Binding-site contacts:
Ligand atom C92 contacts residue HIS150 of chain 1.A at 3.6 Å.
Ligand atom C3 contacts residue HIS63 of chain 2.A at 3.9 Å.
Ligand atom C1A contacts residue PRO104 of chain 2.A at 3.8 Å (hydrophobic).
Ligand atom C96 contacts residue ASP177 of chain 1.A at 3.5 Å.
Ligand atom C43 contacts residue ASN81 of chain 2.A at 3.4 Å.
Ligand atom C12 contacts residue MG1 of chain 2.C at 3.0 Å.
Ligand atom O12 contacts residue MG1 of chain 2.C at 1.9 Å.
Ligand atom C41 contacts residue SER137 of chain 2.A at 3.6 Å.
Ligand atom C3 contacts residue GLN115 of chain 2.A at 3.4 Å.
Ligand atom O11 contacts residue MG1 of chain 2.C at 2.0 Å.
Ligand atom O21 contacts residue THR111 of chain 2.A at 3.5 Å.
Ligand atom C1B contacts residue MG1 of chain 2.C at 3.4 Å.
Ligand atom C96 contacts residue MET176 of chain 1.A at 3.5 Å (hydrophobic).
Ligand atom O3 contacts residue ASN81 of chain 2.A at 2.9 Å (h-bond).
Ligand atom N4 contacts residue ASN81 of chain 2.A at 2.7 Å (h-bond).
Ligand atom O10 contacts residue THR102 of chain 2.A at 3.6 Å (h-bond).
Ligand atom C43 contacts residue SER137 of chain 2.A at 3.5 Å.
Ligand atom O21 contacts residue GLN115 of chain 2.A at 3.4 Å (h-bond).
Ligand atom O3 contacts residue HIS63 of chain 2.A at 2.8 Å (h-bond).
Ligand atom C71 contacts residue LEU130 of chain 2.A at 3.5 Å (hydrophobic).
Ligand atom O21 contacts residue SER66 of chain 2.A at 2.5 Å (h-bond).
Ligand atom O1C contacts residue PHE85 of chain 2.A at 3.2 Å.
Ligand atom C43 contacts residue PHE85 of chain 2.A at 3.3 Å (hydrophobic).
Ligand atom C5 contacts residue GLN115 of chain 2.A at 3.7 Å.
Ligand atom O21 contacts residue HIS63 of chain 2.A at 3.1 Å.
Ligand atom C96 contacts residue ARG103 of chain 2.A at 3.8 Å.
Ligand atom C95 contacts residue HIS150 of chain 1.A at 3.3 Å.
Ligand atom C21 contacts residue HIS63 of chain 2.A at 3.7 Å.
Ligand atom C42 contacts residue ASN81 of chain 2.A at 3.0 Å.
Ligand atom C8 contacts residue LEU173 of chain 1.A at 3.7 Å (hydrophobic).
Ligand atom O91 contacts residue MET176 of chain 1.A at 3.5 Å.
Ligand atom C21 contacts residue SER66 of chain 2.A at 3.6 Å.
Ligand atom C72 contacts residue ALA172 of chain 1.A at 3.7 Å (hydrophobic).
Ligand atom C11 contacts residue MG1 of chain 2.C at 3.0 Å.
Ligand atom C10 contacts residue PRO104 of chain 2.A at 3.8 Å (hydrophobic).
Ligand atom C42 contacts residue SER137 of chain 2.A at 3.5 Å.
Ligand atom C4 contacts residue GLN115 of chain 2.A at 3.3 Å.
Ligand atom O3 contacts residue GLN115 of chain 2.A at 3.2 Å (h-bond).
Ligand atom N9 contacts residue LEU173 of chain 1.A at 3.8 Å.
Ligand atom O12 contacts residue HIS99 of chain 2.A at 2.9 Å (h-bond).

This small molecule binds to this protein.
Small molecule (SMILES): C[NH+](C)c1cc(NC(=O)CNC(C)(C)C)c(O)c2c1C[C@H]1C[C@H]3[C@H]([NH+](C)C)C(O)=C(C(N)=O)C(=O)[C@@]3(O)C(O)=C1C2=O

Sequence of chain 2.A:
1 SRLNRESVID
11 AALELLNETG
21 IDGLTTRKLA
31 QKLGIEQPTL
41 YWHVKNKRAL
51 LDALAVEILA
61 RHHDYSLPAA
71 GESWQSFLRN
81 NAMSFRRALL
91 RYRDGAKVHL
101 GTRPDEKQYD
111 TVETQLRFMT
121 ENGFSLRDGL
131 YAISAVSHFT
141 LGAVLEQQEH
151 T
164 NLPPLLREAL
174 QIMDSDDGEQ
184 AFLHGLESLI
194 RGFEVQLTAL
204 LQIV

Sequence of chain 1.A:
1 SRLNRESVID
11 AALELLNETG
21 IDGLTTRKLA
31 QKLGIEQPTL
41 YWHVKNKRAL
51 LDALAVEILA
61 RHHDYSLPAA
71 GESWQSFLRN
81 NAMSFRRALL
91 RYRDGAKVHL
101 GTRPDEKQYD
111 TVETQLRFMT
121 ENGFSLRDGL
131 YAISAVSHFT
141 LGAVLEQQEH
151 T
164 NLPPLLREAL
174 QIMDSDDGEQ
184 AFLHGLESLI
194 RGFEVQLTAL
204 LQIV